Binding-site contacts:
Ligand atom C7 contacts residue PHE232 of chain 1.B at 4.1 Å (hydrophobic).
Ligand atom C6 contacts residue PHE232 of chain 1.B at 4.1 Å (hydrophobic).
Ligand atom O1 contacts residue HIS300 of chain 1.B at 3.6 Å.
Ligand atom C1 contacts residue LEU224 of chain 1.B at 4.0 Å (hydrophobic).
Ligand atom O1 contacts residue GLY103 of chain 1.B at 3.6 Å (h-bond).
Ligand atom P contacts residue HIS300 of chain 1.B at 3.5 Å.
Ligand atom C1 contacts residue HIS300 of chain 1.B at 3.7 Å.
Ligand atom O2 contacts residue GLY104 of chain 1.B at 2.6 Å (h-bond).
Ligand atom C5 contacts residue PHE105 of chain 1.B at 4.3 Å (hydrophobic).
Ligand atom O2 contacts residue GLY103 of chain 1.B at 2.7 Å (h-bond).
Ligand atom C4 contacts residue ALA205 of chain 1.B at 4.0 Å (hydrophobic).
Ligand atom O1 contacts residue GLY104 of chain 1.B at 3.9 Å.
Ligand atom C2 contacts residue SER175 of chain 1.B at 3.5 Å.
Ligand atom C1 contacts residue GLY104 of chain 1.B at 4.1 Å.
Ligand atom C2 contacts residue ALA205 of chain 1.B at 4.4 Å (hydrophobic).
Ligand atom C4 contacts residue PHE105 of chain 1.B at 4.2 Å (hydrophobic).
Ligand atom C7 contacts residue HIS300 of chain 1.B at 3.6 Å.
Ligand atom C2 contacts residue ALA176 of chain 1.B at 4.0 Å (hydrophobic).
Ligand atom P contacts residue GLY104 of chain 1.B at 3.5 Å.
Ligand atom C1 contacts residue ALA176 of chain 1.B at 4.4 Å (hydrophobic).
Ligand atom P contacts residue GLY103 of chain 1.B at 3.7 Å.
Ligand atom C6 contacts residue PHE105 of chain 1.B at 3.9 Å (hydrophobic).
Ligand atom C6 contacts residue TYR236 of chain 1.B at 4.1 Å (hydrophobic).
Ligand atom C7 contacts residue SER175 of chain 1.B at 3.6 Å.
Ligand atom C7 contacts residue LEU224 of chain 1.B at 4.1 Å (hydrophobic).
Ligand atom C6 contacts residue TRP233 of chain 1.B at 4.2 Å (hydrophobic).
Ligand atom O2 contacts residue ASP174 of chain 1.B at 4.3 Å.
Ligand atom O1 contacts residue SER175 of chain 1.B at 2.6 Å (h-bond).
Ligand atom C1 contacts residue SER175 of chain 1.B at 2.9 Å.
Ligand atom O2 contacts residue ALA176 of chain 1.B at 2.9 Å (h-bond).
Ligand atom O2 contacts residue SER175 of chain 1.B at 2.5 Å (h-bond).
Ligand atom C6 contacts residue GLY104 of chain 1.B at 3.4 Å.
Ligand atom P contacts residue SER175 of chain 1.B at 1.6 Å.
Ligand atom C3 contacts residue GLY104 of chain 1.B at 4.1 Å.
Ligand atom C2 contacts residue LEU272 of chain 1.B at 4.1 Å (hydrophobic).
Ligand atom C2 contacts residue GLY104 of chain 1.B at 4.3 Å.
Ligand atom P contacts residue ALA176 of chain 1.B at 3.7 Å.
Ligand atom O2 contacts residue GLY102 of chain 1.B at 3.6 Å.
Ligand atom C5 contacts residue TRP233 of chain 1.B at 4.4 Å (hydrophobic).
Ligand atom C4 contacts residue GLY104 of chain 1.B at 4.1 Å.

Sequence of chain 1.B:
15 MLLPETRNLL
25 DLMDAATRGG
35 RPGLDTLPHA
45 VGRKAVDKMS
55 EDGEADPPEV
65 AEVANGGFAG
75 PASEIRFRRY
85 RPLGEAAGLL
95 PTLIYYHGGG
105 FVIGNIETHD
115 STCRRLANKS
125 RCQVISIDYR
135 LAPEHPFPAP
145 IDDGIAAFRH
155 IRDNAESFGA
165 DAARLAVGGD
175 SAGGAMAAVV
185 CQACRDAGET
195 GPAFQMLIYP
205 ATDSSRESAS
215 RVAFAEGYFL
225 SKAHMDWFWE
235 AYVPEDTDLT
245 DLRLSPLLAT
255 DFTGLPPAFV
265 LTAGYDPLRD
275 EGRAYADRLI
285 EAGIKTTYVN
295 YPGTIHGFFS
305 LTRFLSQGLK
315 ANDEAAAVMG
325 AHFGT

A protein and the small-molecule ligand that binds it are described below.
Small molecule (SMILES): CCCCCC[P](=O)(O)OC